Binding-site contacts:
Ligand atom C7 contacts residue ASN190 of chain 1.B at 3.2 Å.
Ligand atom C1 contacts residue ARG188 of chain 1.B at 4.3 Å.
Ligand atom C3 contacts residue ASN190 of chain 1.B at 3.8 Å.
Ligand atom N2 contacts residue ASN190 of chain 1.B at 2.9 Å (h-bond).
Ligand atom C8 contacts residue GLN124 of chain 1.B at 3.7 Å.
Ligand atom C2 contacts residue ASN190 of chain 1.B at 2.5 Å.
Ligand atom C5 contacts residue ARG188 of chain 1.B at 4.3 Å.
Ligand atom C5 contacts residue ASN190 of chain 1.B at 3.7 Å.
Ligand atom O5 contacts residue ARG188 of chain 1.B at 4.2 Å.
Ligand atom C4 contacts residue ASN190 of chain 1.B at 4.2 Å.
Ligand atom C1 contacts residue ASN190 of chain 1.B at 1.4 Å.
Ligand atom O7 contacts residue ASN190 of chain 1.B at 3.9 Å.
Ligand atom O7 contacts residue GLN124 of chain 1.B at 3.5 Å.
Ligand atom C6 contacts residue ARG188 of chain 1.B at 4.3 Å.
Ligand atom O5 contacts residue ASN190 of chain 1.B at 2.4 Å (h-bond).
Ligand atom C8 contacts residue ASN190 of chain 1.B at 3.4 Å.
Ligand atom C7 contacts residue GLN124 of chain 1.B at 3.9 Å.

A protein and the small-molecule ligand that binds it are described below.
Small molecule (SMILES): CC(=O)N[C@@H]1[C@@H](O)[C@H](O)[C@@H](CO)O[C@H]1O

Sequence of chain 1.B:
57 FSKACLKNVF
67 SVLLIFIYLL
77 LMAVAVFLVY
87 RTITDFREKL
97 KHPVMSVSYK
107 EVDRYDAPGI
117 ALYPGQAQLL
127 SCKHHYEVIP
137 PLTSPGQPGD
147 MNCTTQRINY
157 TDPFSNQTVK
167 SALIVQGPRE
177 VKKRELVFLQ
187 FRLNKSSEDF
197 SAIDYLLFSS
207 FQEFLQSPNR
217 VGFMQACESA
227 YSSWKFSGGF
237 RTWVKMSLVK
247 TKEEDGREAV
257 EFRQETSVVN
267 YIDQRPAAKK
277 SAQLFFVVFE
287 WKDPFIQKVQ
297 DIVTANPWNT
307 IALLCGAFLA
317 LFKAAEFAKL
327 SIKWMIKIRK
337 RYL